Binding-site contacts:
Ligand atom C18 contacts residue VAL97 of chain 1.A at 3.5 Å (hydrophobic).
Ligand atom C15 contacts residue ASP100 of chain 1.A at 3.6 Å.
Ligand atom C02 contacts residue HIS76 of chain 1.A at 3.4 Å.
Ligand atom N08 contacts residue ARG174 of chain 1.A at 2.8 Å (salt-bridge).
Ligand atom C23 contacts residue SER158 of chain 1.A at 3.4 Å.
Ligand atom O28 contacts residue GLY156 of chain 1.A at 3.1 Å.
Ligand atom C01 contacts residue HIS76 of chain 1.A at 3.5 Å.
Ligand atom O26 contacts residue SER158 of chain 1.A at 3.4 Å (h-bond).
Ligand atom N40 contacts residue ALA176 of chain 1.A at 2.9 Å (h-bond).
Ligand atom C22 contacts residue ARG174 of chain 1.A at 3.6 Å.
Ligand atom O26 contacts residue GLY156 of chain 1.A at 3.0 Å (h-bond).
Ligand atom C35 contacts residue PHE173 of chain 1.A at 3.3 Å (hydrophobic).
Ligand atom O29 contacts residue LYS155 of chain 1.A at 3.6 Å.
Ligand atom C32 contacts residue GLN60 of chain 1.A at 3.4 Å.
Ligand atom C06 contacts residue HIS76 of chain 1.A at 3.5 Å.
Ligand atom C16 contacts residue HIS76 of chain 1.A at 3.5 Å.
Ligand atom C44 contacts residue ALA176 of chain 1.A at 3.5 Å (hydrophobic).
Ligand atom C32 contacts residue THR61 of chain 1.A at 3.6 Å.
Ligand atom O26 contacts residue LEU154 of chain 1.A at 3.5 Å (h-bond).
Ligand atom C19 contacts residue ASP100 of chain 1.A at 3.6 Å.
Ligand atom N14 contacts residue ASP100 of chain 1.A at 3.4 Å (salt-bridge).
Ligand atom O20 contacts residue TYR75 of chain 1.A at 3.5 Å.
Ligand atom O28 contacts residue PHE62 of chain 1.A at 3.4 Å.
Ligand atom C01 contacts residue ARG174 of chain 1.A at 3.6 Å.
Ligand atom C33 contacts residue GLN60 of chain 1.A at 3.4 Å.
Ligand atom C13 contacts residue ASP100 of chain 1.A at 3.5 Å.
Ligand atom O26 contacts residue SER157 of chain 1.A at 3.4 Å (h-bond).
Ligand atom N25 contacts residue HIS76 of chain 1.A at 3.0 Å (h-bond).
Ligand atom N25 contacts residue SER158 of chain 1.A at 3.4 Å (h-bond).
Ligand atom C34 contacts residue LEU154 of chain 1.A at 3.6 Å (hydrophobic).
Ligand atom S27 contacts residue SER158 of chain 1.A at 3.6 Å (h-bond).
Ligand atom C31 contacts residue HIS76 of chain 1.A at 3.4 Å.
Ligand atom C19 contacts residue VAL97 of chain 1.A at 3.4 Å (hydrophobic).
Ligand atom C33 contacts residue HIS76 of chain 1.A at 3.6 Å.
Ligand atom O39 contacts residue ALA175 of chain 1.A at 3.1 Å.
Ligand atom O28 contacts residue SER158 of chain 1.A at 2.9 Å (h-bond).
Ligand atom O39 contacts residue ALA176 of chain 1.A at 2.9 Å (h-bond).
Ligand atom C22 contacts residue SER158 of chain 1.A at 3.6 Å.
Ligand atom O29 contacts residue GLY156 of chain 1.A at 2.9 Å (h-bond).
Ligand atom N08 contacts residue HIS76 of chain 1.A at 3.3 Å (h-bond).

The small molecule below binds the protein below.
Small molecule (SMILES): COc1ccc2nc(C)c(O[C@@H]3C[C@H]4C(=O)N[C@]5(C(=O)NS(=O)(=O)C6(C)CC6)C[C@H]5/C=C\CCCCC[C@H](NC(=O)O[C@@H](C)C(F)(F)F)C(=O)N4C3)nc2c1

Sequence of chain 1.A:
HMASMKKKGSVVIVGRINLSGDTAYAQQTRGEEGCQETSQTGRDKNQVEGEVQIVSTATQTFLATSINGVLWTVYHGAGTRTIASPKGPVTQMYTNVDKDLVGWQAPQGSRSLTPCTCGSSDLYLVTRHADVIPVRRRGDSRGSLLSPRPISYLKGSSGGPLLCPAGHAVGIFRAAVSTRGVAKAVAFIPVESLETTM